Sequence of chain 1.A:
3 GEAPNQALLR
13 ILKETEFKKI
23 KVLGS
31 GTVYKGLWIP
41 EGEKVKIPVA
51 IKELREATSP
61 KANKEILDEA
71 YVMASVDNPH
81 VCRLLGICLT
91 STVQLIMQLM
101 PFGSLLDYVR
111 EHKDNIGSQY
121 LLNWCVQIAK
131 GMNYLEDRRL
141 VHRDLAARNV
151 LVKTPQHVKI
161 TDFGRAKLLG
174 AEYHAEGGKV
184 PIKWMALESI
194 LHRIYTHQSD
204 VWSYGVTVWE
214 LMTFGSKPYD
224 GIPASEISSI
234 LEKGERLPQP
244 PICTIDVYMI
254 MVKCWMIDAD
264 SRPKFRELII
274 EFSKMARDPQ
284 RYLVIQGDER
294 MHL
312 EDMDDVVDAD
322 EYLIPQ

This small molecule binds to this protein.
Small molecule (SMILES): C=CC(=O)Nc1ccccn1

Binding-site contacts:
Ligand atom O1 contacts residue CYS82 of chain 1.A at 3.7 Å.
Ligand atom C2 contacts residue CYS82 of chain 1.A at 3.2 Å (hydrophobic).
Ligand atom N2 contacts residue MET100 of chain 1.A at 2.9 Å (h-bond).
Ligand atom O1 contacts residue THR161 of chain 1.A at 3.1 Å (h-bond).
Ligand atom N1 contacts residue MET100 of chain 1.A at 3.5 Å.
Ligand atom C6 contacts residue VAL33 of chain 1.A at 4.2 Å (hydrophobic).
Ligand atom C6 contacts residue ALA50 of chain 1.A at 4.1 Å (hydrophobic).
Ligand atom C1 contacts residue CYS82 of chain 1.A at 1.8 Å (hydrophobic).
Ligand atom N2 contacts residue GLN98 of chain 1.A at 3.7 Å.
Ligand atom C7 contacts residue VAL33 of chain 1.A at 4.0 Å (hydrophobic).
Ligand atom N2 contacts residue LEU99 of chain 1.A at 3.8 Å.
Ligand atom N1 contacts residue MET97 of chain 1.A at 3.6 Å.
Ligand atom C8 contacts residue ALA50 of chain 1.A at 3.9 Å (hydrophobic).
Ligand atom C4 contacts residue LEU151 of chain 1.A at 3.6 Å (hydrophobic).
Ligand atom C3 contacts residue MET100 of chain 1.A at 3.9 Å (hydrophobic).
Ligand atom C7 contacts residue LEU151 of chain 1.A at 4.0 Å (hydrophobic).
Ligand atom C5 contacts residue LEU99 of chain 1.A at 4.2 Å (hydrophobic).
Ligand atom N1 contacts residue ALA50 of chain 1.A at 4.0 Å.
Ligand atom C8 contacts residue LEU151 of chain 1.A at 3.5 Å (hydrophobic).
Ligand atom C3 contacts residue GLN98 of chain 1.A at 3.5 Å.
Ligand atom C3 contacts residue LEU151 of chain 1.A at 3.7 Å (hydrophobic).
Ligand atom N2 contacts residue ALA50 of chain 1.A at 3.5 Å.
Ligand atom C5 contacts residue ALA50 of chain 1.A at 3.8 Å (hydrophobic).
Ligand atom C4 contacts residue MET100 of chain 1.A at 4.0 Å (hydrophobic).
Ligand atom N1 contacts residue GLN98 of chain 1.A at 2.8 Å (h-bond).
Ligand atom N2 contacts residue LEU151 of chain 1.A at 4.1 Å.
Ligand atom C3 contacts residue MET97 of chain 1.A at 3.6 Å (hydrophobic).
Ligand atom O1 contacts residue MET97 of chain 1.A at 3.5 Å (h-bond).
Ligand atom C2 contacts residue GLN98 of chain 1.A at 3.2 Å.
Ligand atom C3 contacts residue CYS82 of chain 1.A at 3.8 Å (hydrophobic).
Ligand atom N1 contacts residue LEU151 of chain 1.A at 3.9 Å.
Ligand atom C2 contacts residue MET97 of chain 1.A at 3.9 Å (hydrophobic).
Ligand atom C2 contacts residue MET100 of chain 1.A at 3.9 Å (hydrophobic).
Ligand atom C3 contacts residue THR161 of chain 1.A at 4.2 Å.
Ligand atom C5 contacts residue MET100 of chain 1.A at 3.5 Å (hydrophobic).
Ligand atom O1 contacts residue LEU151 of chain 1.A at 3.4 Å.
Ligand atom C1 contacts residue MET100 of chain 1.A at 3.8 Å (hydrophobic).
Ligand atom C4 contacts residue GLN98 of chain 1.A at 3.8 Å.
Ligand atom C7 contacts residue ALA50 of chain 1.A at 4.2 Å (hydrophobic).
Ligand atom C4 contacts residue ALA50 of chain 1.A at 3.6 Å (hydrophobic).